Sequence of chain 2.A:
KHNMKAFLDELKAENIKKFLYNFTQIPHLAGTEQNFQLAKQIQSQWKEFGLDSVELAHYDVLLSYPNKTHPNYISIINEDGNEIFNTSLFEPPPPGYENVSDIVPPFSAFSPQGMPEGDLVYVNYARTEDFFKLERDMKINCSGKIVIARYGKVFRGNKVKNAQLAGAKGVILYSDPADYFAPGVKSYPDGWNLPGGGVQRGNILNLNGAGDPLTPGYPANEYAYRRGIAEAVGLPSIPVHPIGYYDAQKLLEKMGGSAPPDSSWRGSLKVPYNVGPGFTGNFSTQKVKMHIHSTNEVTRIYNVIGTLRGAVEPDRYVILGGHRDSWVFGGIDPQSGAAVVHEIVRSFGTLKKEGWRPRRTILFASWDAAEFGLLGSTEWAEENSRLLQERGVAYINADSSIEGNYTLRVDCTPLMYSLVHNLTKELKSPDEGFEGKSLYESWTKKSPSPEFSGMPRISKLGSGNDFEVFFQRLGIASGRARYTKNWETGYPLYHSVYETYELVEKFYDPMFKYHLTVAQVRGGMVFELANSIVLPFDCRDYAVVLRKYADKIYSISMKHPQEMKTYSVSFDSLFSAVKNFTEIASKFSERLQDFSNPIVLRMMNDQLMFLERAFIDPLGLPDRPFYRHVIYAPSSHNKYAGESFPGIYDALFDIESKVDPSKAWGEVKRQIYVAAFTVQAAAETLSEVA

Sequence of chain 1.A:
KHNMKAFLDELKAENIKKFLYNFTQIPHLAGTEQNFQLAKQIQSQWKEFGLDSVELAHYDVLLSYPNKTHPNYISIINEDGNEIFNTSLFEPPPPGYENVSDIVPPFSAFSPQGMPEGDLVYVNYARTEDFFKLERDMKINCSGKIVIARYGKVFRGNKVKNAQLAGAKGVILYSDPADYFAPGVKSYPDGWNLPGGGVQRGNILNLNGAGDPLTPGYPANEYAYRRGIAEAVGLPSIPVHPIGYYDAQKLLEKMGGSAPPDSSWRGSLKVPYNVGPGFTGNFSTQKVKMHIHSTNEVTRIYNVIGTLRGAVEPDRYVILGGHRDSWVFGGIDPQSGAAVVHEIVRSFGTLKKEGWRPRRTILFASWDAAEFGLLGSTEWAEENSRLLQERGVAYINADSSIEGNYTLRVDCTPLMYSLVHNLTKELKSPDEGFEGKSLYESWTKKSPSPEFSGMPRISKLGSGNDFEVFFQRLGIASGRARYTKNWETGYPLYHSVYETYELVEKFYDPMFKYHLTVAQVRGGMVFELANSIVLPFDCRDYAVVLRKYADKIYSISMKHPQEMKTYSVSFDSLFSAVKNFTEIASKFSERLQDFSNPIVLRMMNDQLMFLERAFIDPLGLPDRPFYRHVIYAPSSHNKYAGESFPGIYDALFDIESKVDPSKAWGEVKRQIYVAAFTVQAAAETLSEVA

Binding-site contacts:
Ligand atom N2 contacts residue SER593 of chain 1.A at 2.9 Å (h-bond).
Ligand atom O5 contacts residue HIS71 of chain 2.A at 3.5 Å.
Ligand atom C7 contacts residue SER593 of chain 1.A at 3.9 Å.
Ligand atom C1 contacts residue SER593 of chain 1.A at 3.6 Å.
Ligand atom O5 contacts residue ASN597 of chain 1.A at 2.2 Å (h-bond).
Ligand atom C8 contacts residue SER590 of chain 1.A at 3.5 Å.
Ligand atom C5 contacts residue ASN597 of chain 1.A at 3.6 Å.
Ligand atom N2 contacts residue ASN597 of chain 1.A at 2.9 Å (h-bond).
Ligand atom C1 contacts residue GLN699 of chain 1.A at 3.9 Å.
Ligand atom C2 contacts residue GLN699 of chain 1.A at 3.8 Å.
Ligand atom C7 contacts residue ASN597 of chain 1.A at 3.8 Å.
Ligand atom O4 contacts residue GLU235 of chain 2.A at 2.9 Å (salt-bridge).
Ligand atom C2 contacts residue SER593 of chain 1.A at 3.7 Å.
Ligand atom O2 contacts residue HIS71 of chain 2.A at 3.1 Å (h-bond).
Ligand atom C1 contacts residue GLU235 of chain 2.A at 3.9 Å.
Ligand atom C3 contacts residue GLU235 of chain 2.A at 3.3 Å.
Ligand atom C8 contacts residue TYR236 of chain 2.A at 3.7 Å (hydrophobic).
Ligand atom C7 contacts residue GLN699 of chain 1.A at 3.4 Å.
Ligand atom C5 contacts residue GLU235 of chain 2.A at 3.3 Å.
Ligand atom C2 contacts residue ASN597 of chain 1.A at 2.4 Å.
Ligand atom C3 contacts residue ARG313 of chain 2.A at 3.7 Å.
Ligand atom C6 contacts residue HIS71 of chain 2.A at 4.0 Å.
Ligand atom O4 contacts residue ARG313 of chain 2.A at 3.9 Å.
Ligand atom N2 contacts residue GLN699 of chain 1.A at 3.6 Å (h-bond).
Ligand atom C3 contacts residue GLU235 of chain 2.A at 3.8 Å.
Ligand atom C3 contacts residue SER593 of chain 1.A at 4.0 Å.
Ligand atom C3 contacts residue ASN597 of chain 1.A at 3.7 Å.
Ligand atom C8 contacts residue SER593 of chain 1.A at 4.0 Å.
Ligand atom C4 contacts residue GLU235 of chain 2.A at 3.5 Å.
Ligand atom O2 contacts residue ARG313 of chain 2.A at 3.4 Å (salt-bridge).
Ligand atom C8 contacts residue ALA594 of chain 1.A at 3.8 Å (hydrophobic).
Ligand atom O3 contacts residue ARG313 of chain 2.A at 3.0 Å (salt-bridge).
Ligand atom O7 contacts residue GLN699 of chain 1.A at 3.3 Å.
Ligand atom C1 contacts residue ASN597 of chain 1.A at 1.4 Å.
Ligand atom O2 contacts residue GLU235 of chain 2.A at 2.6 Å (salt-bridge).
Ligand atom C2 contacts residue ARG313 of chain 2.A at 3.9 Å.
Ligand atom C2 contacts residue GLU235 of chain 2.A at 3.3 Å.
Ligand atom C3 contacts residue ARG313 of chain 2.A at 3.8 Å.
Ligand atom O3 contacts residue GLU235 of chain 2.A at 3.1 Å (salt-bridge).
Ligand atom C4 contacts residue ARG313 of chain 2.A at 3.4 Å.

This small molecule binds to this protein.
Small molecule (SMILES): CC(=O)N[C@H]1[C@H](O[C@H]2[C@H](O)[C@@H](NC(C)=O)CO[C@@H]2CO)O[C@H](CO)[C@@H](O[C@@H]2O[C@H](CO)[C@@H](O)[C@H](O[C@H]3O[C@H](CO)[C@@H](O)[C@H](O)[C@@H]3O)[C@@H]2O)[C@@H]1O